Binding-site contacts:
Ligand atom CG contacts residue THR16 of chain 1.B at 3.0 Å.
Ligand atom OD1 contacts residue THR16 of chain 1.B at 2.9 Å (h-bond).
Ligand atom OXT contacts residue SER63 of chain 1.B at 2.6 Å (h-bond).
Ligand atom OD2 contacts residue MET122 of chain 1.B at 3.9 Å.
Ligand atom C contacts residue GLN64 of chain 1.B at 3.6 Å.
Ligand atom OD1 contacts residue GLY15 of chain 1.B at 3.9 Å.
Ligand atom OXT contacts residue GLN64 of chain 1.B at 3.9 Å.
Ligand atom CA contacts residue ALA32 of chain 1.B at 4.2 Å (hydrophobic).
Ligand atom OD2 contacts residue THR16 of chain 1.B at 3.3 Å (h-bond).
Ligand atom O contacts residue ALA62 of chain 1.B at 3.4 Å.
Ligand atom OD2 contacts residue THR96 of chain 1.B at 2.6 Å (h-bond).
Ligand atom C contacts residue GLY95 of chain 1.B at 3.5 Å.
Ligand atom O contacts residue ALA32 of chain 1.B at 3.9 Å.
Ligand atom N contacts residue GLN64 of chain 1.B at 3.1 Å (h-bond).
Ligand atom CA contacts residue ASP97 of chain 1.B at 3.7 Å.
Ligand atom CA contacts residue THR16 of chain 1.B at 3.4 Å.
Ligand atom CA contacts residue GLN64 of chain 1.B at 4.0 Å.
Ligand atom CG contacts residue THR96 of chain 1.B at 2.8 Å.
Ligand atom O contacts residue GLY95 of chain 1.B at 3.3 Å.
Ligand atom C contacts residue THR96 of chain 1.B at 3.9 Å.
Ligand atom OD1 contacts residue ALA121 of chain 1.B at 3.7 Å.
Ligand atom OXT contacts residue ASP97 of chain 1.B at 3.0 Å (salt-bridge).
Ligand atom OXT contacts residue GLY95 of chain 1.B at 3.3 Å.
Ligand atom C contacts residue GLY15 of chain 1.B at 4.2 Å.
Ligand atom CB contacts residue ASP97 of chain 1.B at 3.5 Å.
Ligand atom CG contacts residue ALA121 of chain 1.B at 3.7 Å (hydrophobic).
Ligand atom OXT contacts residue THR96 of chain 1.B at 3.2 Å (h-bond).
Ligand atom N contacts residue ASP97 of chain 1.B at 2.8 Å (salt-bridge).
Ligand atom O contacts residue SER63 of chain 1.B at 2.8 Å (h-bond).
Ligand atom CB contacts residue THR96 of chain 1.B at 3.4 Å.
Ligand atom OD2 contacts residue ALA121 of chain 1.B at 3.0 Å (h-bond).
Ligand atom C contacts residue SER63 of chain 1.B at 3.6 Å.
Ligand atom O contacts residue THR16 of chain 1.B at 3.9 Å.
Ligand atom O contacts residue GLY15 of chain 1.B at 3.3 Å.
Ligand atom CB contacts residue THR16 of chain 1.B at 3.3 Å.
Ligand atom C contacts residue ASP97 of chain 1.B at 3.9 Å.
Ligand atom OD1 contacts residue THR96 of chain 1.B at 2.9 Å (h-bond).
Ligand atom OD1 contacts residue GLY95 of chain 1.B at 3.3 Å.
Ligand atom N contacts residue ASN255 of chain 1.C at 3.4 Å (h-bond).
Ligand atom O contacts residue GLN64 of chain 1.B at 3.8 Å.

Sequence of chain 1.C:
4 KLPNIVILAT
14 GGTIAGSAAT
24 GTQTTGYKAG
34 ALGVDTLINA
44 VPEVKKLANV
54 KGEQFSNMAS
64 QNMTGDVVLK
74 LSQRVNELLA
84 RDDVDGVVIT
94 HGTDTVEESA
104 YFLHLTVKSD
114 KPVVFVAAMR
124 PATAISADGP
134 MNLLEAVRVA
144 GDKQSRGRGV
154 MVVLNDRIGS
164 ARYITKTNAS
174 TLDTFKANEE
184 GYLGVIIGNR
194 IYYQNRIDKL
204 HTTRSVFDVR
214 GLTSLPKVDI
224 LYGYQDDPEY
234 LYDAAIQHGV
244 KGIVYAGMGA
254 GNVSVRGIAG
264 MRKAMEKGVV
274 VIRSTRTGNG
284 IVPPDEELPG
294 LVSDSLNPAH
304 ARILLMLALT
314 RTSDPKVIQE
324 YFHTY

Sequence of chain 1.B:
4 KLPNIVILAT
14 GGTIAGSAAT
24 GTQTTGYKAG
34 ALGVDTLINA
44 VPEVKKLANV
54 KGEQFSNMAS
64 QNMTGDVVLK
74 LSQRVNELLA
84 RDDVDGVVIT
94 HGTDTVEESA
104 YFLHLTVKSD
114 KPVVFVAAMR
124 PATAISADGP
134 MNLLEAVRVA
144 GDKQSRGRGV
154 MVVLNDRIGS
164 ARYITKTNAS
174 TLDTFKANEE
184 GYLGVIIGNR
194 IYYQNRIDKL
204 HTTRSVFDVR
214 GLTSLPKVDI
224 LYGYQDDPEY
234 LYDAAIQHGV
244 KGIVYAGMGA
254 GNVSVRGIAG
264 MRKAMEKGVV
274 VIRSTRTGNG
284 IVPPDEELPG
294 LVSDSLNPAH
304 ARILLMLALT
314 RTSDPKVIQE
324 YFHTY

A protein and the small-molecule ligand that binds it are described below.
Small molecule (SMILES): N[C@@H](CC(=O)O)C(=O)O